Sequence of chain 1.B:
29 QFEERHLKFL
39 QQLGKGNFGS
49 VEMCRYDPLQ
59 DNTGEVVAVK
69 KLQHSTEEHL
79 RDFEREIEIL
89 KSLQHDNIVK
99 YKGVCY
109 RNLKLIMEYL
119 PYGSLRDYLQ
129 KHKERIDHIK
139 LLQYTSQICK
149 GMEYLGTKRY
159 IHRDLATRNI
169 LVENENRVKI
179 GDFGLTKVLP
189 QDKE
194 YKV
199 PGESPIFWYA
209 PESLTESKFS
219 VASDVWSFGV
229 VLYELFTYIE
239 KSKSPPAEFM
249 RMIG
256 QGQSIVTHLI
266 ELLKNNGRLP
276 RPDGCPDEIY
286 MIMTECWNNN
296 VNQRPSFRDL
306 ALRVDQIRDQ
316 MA

The small molecule below binds the protein below.
Small molecule (SMILES): Cc1cnc(Nc2cnn(C)c2)nc1-c1cnn([C@H](CC#N)C2CCCC2)c1

Binding-site contacts:
Ligand atom N8 contacts residue ARG166 of chain 1.B at 3.6 Å.
Ligand atom C16 contacts residue VAL49 of chain 1.B at 3.4 Å (hydrophobic).
Ligand atom C8 contacts residue TYR117 of chain 1.B at 3.2 Å (hydrophobic).
Ligand atom N6 contacts residue GLY42 of chain 1.B at 3.7 Å.
Ligand atom N4 contacts residue GLY121 of chain 1.B at 3.5 Å.
Ligand atom C13 contacts residue ARG166 of chain 1.B at 3.5 Å.
Ligand atom C14 contacts residue ARG166 of chain 1.B at 3.3 Å.
Ligand atom N8 contacts residue ASP180 of chain 1.B at 3.7 Å.
Ligand atom N2 contacts residue TYR117 of chain 1.B at 3.3 Å.
Ligand atom C17 contacts residue GLY44 of chain 1.B at 3.7 Å.
Ligand atom C4 contacts residue LEU118 of chain 1.B at 3.6 Å (hydrophobic).
Ligand atom C8 contacts residue LEU118 of chain 1.B at 3.3 Å (hydrophobic).
Ligand atom C5 contacts residue LEU118 of chain 1.B at 3.2 Å (hydrophobic).
Ligand atom C18 contacts residue GLY44 of chain 1.B at 3.3 Å.
Ligand atom C13 contacts residue ASN167 of chain 1.B at 3.5 Å.
Ligand atom C5 contacts residue TYR117 of chain 1.B at 3.5 Å (hydrophobic).
Ligand atom C8 contacts residue PRO119 of chain 1.B at 3.7 Å (hydrophobic).
Ligand atom N3 contacts residue LEU41 of chain 1.B at 3.6 Å.
Ligand atom N2 contacts residue LEU118 of chain 1.B at 2.7 Å (h-bond).
Ligand atom N8 contacts residue GLY179 of chain 1.B at 3.6 Å.
Ligand atom C3 contacts residue ALA66 of chain 1.B at 3.4 Å (hydrophobic).
Ligand atom N3 contacts residue GLY121 of chain 1.B at 3.6 Å.
Ligand atom C3 contacts residue GLU116 of chain 1.B at 3.5 Å.
Ligand atom C2 contacts residue LEU169 of chain 1.B at 3.4 Å (hydrophobic).
Ligand atom C11 contacts residue VAL49 of chain 1.B at 3.6 Å (hydrophobic).
Ligand atom N8 contacts residue ASN167 of chain 1.B at 3.3 Å.
Ligand atom C14 contacts residue ASN167 of chain 1.B at 3.6 Å.
Ligand atom C19 contacts residue ASN45 of chain 1.B at 3.6 Å.
Ligand atom C19 contacts residue ASP180 of chain 1.B at 3.4 Å.
Ligand atom C18 contacts residue ASN45 of chain 1.B at 3.1 Å.
Ligand atom C8 contacts residue GLY121 of chain 1.B at 3.5 Å.
Ligand atom C17 contacts residue GLY47 of chain 1.B at 3.6 Å.
Ligand atom C9 contacts residue LEU169 of chain 1.B at 3.5 Å (hydrophobic).
Ligand atom N1 contacts residue LEU118 of chain 1.B at 3.2 Å (h-bond).
Ligand atom N8 contacts residue LEU169 of chain 1.B at 3.6 Å.
Ligand atom C6 contacts residue GLY121 of chain 1.B at 3.7 Å.
Ligand atom C5 contacts residue GLY121 of chain 1.B at 3.7 Å.
Ligand atom C10 contacts residue VAL49 of chain 1.B at 3.6 Å (hydrophobic).
Ligand atom C9 contacts residue VAL49 of chain 1.B at 3.7 Å (hydrophobic).
Ligand atom C6 contacts residue LEU41 of chain 1.B at 3.7 Å (hydrophobic).